Binding-site contacts:
Ligand atom C3 contacts residue SER147 of chain 1.A at 3.6 Å.
Ligand atom C8 contacts residue LEU164 of chain 1.A at 3.6 Å (hydrophobic).
Ligand atom C9 contacts residue LYS52 of chain 1.A at 3.7 Å.
Ligand atom C1 contacts residue ASN102 of chain 1.A at 3.9 Å.
Ligand atom C9 contacts residue LEU164 of chain 1.A at 3.5 Å (hydrophobic).
Ligand atom O contacts residue ASN102 of chain 1.A at 3.6 Å (h-bond).
Ligand atom C8 contacts residue MET96 of chain 1.A at 3.6 Å (hydrophobic).
Ligand atom C10 contacts residue ILE37 of chain 1.A at 3.5 Å (hydrophobic).
Ligand atom C12 contacts residue ILE29 of chain 1.A at 3.4 Å (hydrophobic).
Ligand atom C7 contacts residue GLN97 of chain 1.A at 4.0 Å.
Ligand atom C10 contacts residue LEU164 of chain 1.A at 4.0 Å (hydrophobic).
Ligand atom C8 contacts residue GLN97 of chain 1.A at 4.0 Å.
Ligand atom N2 contacts residue GLN97 of chain 1.A at 4.2 Å.
Ligand atom C4 contacts residue LEU164 of chain 1.A at 4.1 Å (hydrophobic).
Ligand atom N3 contacts residue CYS80 of chain 1.A at 3.6 Å.
Ligand atom C7 contacts residue GLN99 of chain 1.A at 3.9 Å.
Ligand atom C7 contacts residue LEU164 of chain 1.A at 4.1 Å (hydrophobic).
Ligand atom C contacts residue ILE29 of chain 1.A at 3.8 Å (hydrophobic).
Ligand atom C8 contacts residue ALA50 of chain 1.A at 4.0 Å (hydrophobic).
Ligand atom N contacts residue LEU164 of chain 1.A at 3.8 Å.
Ligand atom C11 contacts residue ILE29 of chain 1.A at 4.1 Å (hydrophobic).
Ligand atom C7 contacts residue ALA50 of chain 1.A at 3.8 Å (hydrophobic).
Ligand atom N3 contacts residue ALA50 of chain 1.A at 3.5 Å.
Ligand atom N3 contacts residue GLN99 of chain 1.A at 4.2 Å.
Ligand atom C5 contacts residue ILE37 of chain 1.A at 3.6 Å (hydrophobic).
Ligand atom N3 contacts residue GLN97 of chain 1.A at 3.0 Å (h-bond).
Ligand atom C5 contacts residue LEU164 of chain 1.A at 3.9 Å (hydrophobic).
Ligand atom N2 contacts residue GLN99 of chain 1.A at 2.8 Å (h-bond).
Ligand atom N2 contacts residue LEU98 of chain 1.A at 3.7 Å.
Ligand atom C8 contacts residue CYS80 of chain 1.A at 3.8 Å (hydrophobic).
Ligand atom C contacts residue ASN102 of chain 1.A at 3.9 Å.
Ligand atom C6 contacts residue LEU98 of chain 1.A at 3.9 Å (hydrophobic).
Ligand atom C6 contacts residue GLN99 of chain 1.A at 3.5 Å.
Ligand atom C3 contacts residue LEU164 of chain 1.A at 3.6 Å (hydrophobic).
Ligand atom C2 contacts residue SER147 of chain 1.A at 3.5 Å.
Ligand atom C9 contacts residue ILE37 of chain 1.A at 3.6 Å (hydrophobic).
Ligand atom C8 contacts residue LYS52 of chain 1.A at 4.2 Å.
Ligand atom C2 contacts residue ASN102 of chain 1.A at 3.7 Å.
Ligand atom N contacts residue ILE37 of chain 1.A at 3.6 Å.
Ligand atom N3 contacts residue MET96 of chain 1.A at 3.9 Å.

A small-molecule ligand and the protein it binds are described below.
Small molecule (SMILES): COc1ccc(Nc2ncnc3[nH]ccc23)cc1

Sequence of chain 1.A:
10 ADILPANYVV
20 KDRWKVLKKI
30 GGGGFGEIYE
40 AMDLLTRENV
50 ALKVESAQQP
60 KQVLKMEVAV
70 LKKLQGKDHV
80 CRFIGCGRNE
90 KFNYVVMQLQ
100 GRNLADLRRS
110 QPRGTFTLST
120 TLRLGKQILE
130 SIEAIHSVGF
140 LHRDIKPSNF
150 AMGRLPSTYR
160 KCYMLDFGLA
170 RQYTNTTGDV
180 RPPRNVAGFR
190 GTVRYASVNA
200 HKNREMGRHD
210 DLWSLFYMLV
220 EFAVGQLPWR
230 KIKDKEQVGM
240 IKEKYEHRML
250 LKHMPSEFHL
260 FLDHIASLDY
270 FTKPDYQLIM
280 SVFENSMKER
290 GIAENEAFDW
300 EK